Binding-site contacts:
Ligand atom C5 contacts residue ALA99 of chain 1.A at 3.8 Å (hydrophobic).
Ligand atom C1' contacts residue MET102 of chain 1.A at 4.1 Å (hydrophobic).
Ligand atom C2' contacts residue LEU118 of chain 1.A at 3.8 Å (hydrophobic).
Ligand atom C4 contacts residue LEU84 of chain 1.A at 4.3 Å (hydrophobic).
Ligand atom C6 contacts residue VAL103 of chain 1.A at 4.3 Å (hydrophobic).
Ligand atom C4 contacts residue LEU118 of chain 1.A at 4.1 Å (hydrophobic).
Ligand atom C2 contacts residue LEU118 of chain 1.A at 3.5 Å (hydrophobic).
Ligand atom C1' contacts residue VAL103 of chain 1.A at 3.9 Å (hydrophobic).
Ligand atom C4 contacts residue TYR88 of chain 1.A at 3.9 Å (hydrophobic).
Ligand atom C1' contacts residue ALA99 of chain 1.A at 4.0 Å (hydrophobic).
Ligand atom C1' contacts residue VAL111 of chain 1.A at 3.9 Å (hydrophobic).
Ligand atom C6 contacts residue LEU118 of chain 1.A at 4.4 Å (hydrophobic).
Ligand atom C5 contacts residue LEU84 of chain 1.A at 3.9 Å (hydrophobic).
Ligand atom C2' contacts residue LEU121 of chain 1.A at 3.7 Å (hydrophobic).
Ligand atom C3 contacts residue LEU91 of chain 1.A at 4.3 Å (hydrophobic).
Ligand atom C3 contacts residue LEU118 of chain 1.A at 3.5 Å (hydrophobic).
Ligand atom C5 contacts residue TYR88 of chain 1.A at 4.2 Å (hydrophobic).
Ligand atom C1 contacts residue ALA99 of chain 1.A at 3.8 Å (hydrophobic).
Ligand atom C2 contacts residue ALA99 of chain 1.A at 3.7 Å (hydrophobic).
Ligand atom C4 contacts residue VAL87 of chain 1.A at 3.8 Å (hydrophobic).
Ligand atom C4 contacts residue LEU91 of chain 1.A at 4.2 Å (hydrophobic).
Ligand atom C1 contacts residue LEU84 of chain 1.A at 4.4 Å (hydrophobic).
Ligand atom C3 contacts residue LEU121 of chain 1.A at 4.3 Å (hydrophobic).
Ligand atom C2 contacts residue PHE153 of chain 1.A at 4.3 Å (hydrophobic).
Ligand atom C3 contacts residue VAL87 of chain 1.A at 3.9 Å (hydrophobic).
Ligand atom C5 contacts residue ILE78 of chain 1.A at 4.5 Å (hydrophobic).
Ligand atom C2' contacts residue PHE153 of chain 1.A at 3.5 Å (hydrophobic).
Ligand atom C4 contacts residue ALA99 of chain 1.A at 3.7 Å (hydrophobic).
Ligand atom C2' contacts residue MET102 of chain 1.A at 3.9 Å (hydrophobic).
Ligand atom C6 contacts residue LEU84 of chain 1.A at 3.9 Å (hydrophobic).
Ligand atom C6 contacts residue ALA99 of chain 1.A at 3.9 Å (hydrophobic).
Ligand atom C1 contacts residue LEU118 of chain 1.A at 3.9 Å (hydrophobic).
Ligand atom C3 contacts residue ALA99 of chain 1.A at 3.7 Å (hydrophobic).
Ligand atom C5 contacts residue LEU118 of chain 1.A at 4.5 Å (hydrophobic).

Sequence of chain 1.A:
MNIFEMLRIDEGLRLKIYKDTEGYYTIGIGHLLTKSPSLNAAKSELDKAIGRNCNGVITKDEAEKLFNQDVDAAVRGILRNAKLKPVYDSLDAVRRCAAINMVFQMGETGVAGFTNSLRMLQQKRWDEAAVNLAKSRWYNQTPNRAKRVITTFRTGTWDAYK

This small molecule binds to this protein.
Small molecule (SMILES): Cc1ccccc1C